Sequence of chain 1.F:
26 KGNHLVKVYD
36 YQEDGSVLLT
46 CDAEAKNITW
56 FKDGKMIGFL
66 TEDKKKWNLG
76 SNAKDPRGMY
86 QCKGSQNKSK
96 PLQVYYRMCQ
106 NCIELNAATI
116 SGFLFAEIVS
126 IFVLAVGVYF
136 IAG

Sequence of chain 1.H:
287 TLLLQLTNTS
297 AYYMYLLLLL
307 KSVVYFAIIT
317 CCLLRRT

Binding-site contacts:
Ligand atom C27 contacts residue ASN300 of chain 1.G at 3.9 Å.
Ligand atom C7 contacts residue PHE135 of chain 1.F at 3.4 Å (hydrophobic).
Ligand atom C15 contacts residue PHE135 of chain 1.F at 4.1 Å (hydrophobic).
Ligand atom C27 contacts residue VAL297 of chain 1.G at 3.8 Å (hydrophobic).
Ligand atom C23 contacts residue TYR311 of chain 1.H at 4.2 Å (hydrophobic).
Ligand atom C6 contacts residue PHE135 of chain 1.F at 3.9 Å (hydrophobic).
Ligand atom C21 contacts residue ALA301 of chain 1.G at 3.5 Å (hydrophobic).
Ligand atom C1 contacts residue ALA308 of chain 1.G at 4.3 Å (hydrophobic).
Ligand atom C23 contacts residue VAL128 of chain 1.F at 4.0 Å (hydrophobic).
Ligand atom C11 contacts residue LEU51 of chain 1.B at 3.9 Å (hydrophobic).
Ligand atom C18 contacts residue ALA48 of chain 1.B at 3.5 Å (hydrophobic).
Ligand atom C2 contacts residue PHE55 of chain 1.B at 3.4 Å (hydrophobic).
Ligand atom C12 contacts residue LEU51 of chain 1.B at 4.2 Å (hydrophobic).
Ligand atom C26 contacts residue VAL297 of chain 1.G at 4.4 Å (hydrophobic).
Ligand atom C25 contacts residue VAL128 of chain 1.F at 4.4 Å (hydrophobic).
Ligand atom C24 contacts residue TYR311 of chain 1.H at 3.8 Å (hydrophobic).
Ligand atom C26 contacts residue VAL128 of chain 1.F at 3.9 Å (hydrophobic).
Ligand atom O1 contacts residue PHE55 of chain 1.B at 3.4 Å.
Ligand atom C27 contacts residue TYR311 of chain 1.H at 4.4 Å (hydrophobic).
Ligand atom C15 contacts residue VAL131 of chain 1.F at 3.9 Å (hydrophobic).
Ligand atom C27 contacts residue ALA301 of chain 1.G at 4.0 Å (hydrophobic).
Ligand atom C3 contacts residue PHE55 of chain 1.B at 4.0 Å (hydrophobic).
Ligand atom C25 contacts residue TYR311 of chain 1.H at 4.5 Å (hydrophobic).
Ligand atom C12 contacts residue THR304 of chain 1.G at 4.1 Å.
Ligand atom C24 contacts residue VAL128 of chain 1.F at 3.5 Å (hydrophobic).
Ligand atom C19 contacts residue ARG52 of chain 1.B at 3.4 Å.
Ligand atom C25 contacts residue VAL297 of chain 1.G at 4.5 Å (hydrophobic).
Ligand atom C16 contacts residue VAL131 of chain 1.F at 3.8 Å (hydrophobic).
Ligand atom C23 contacts residue GLY132 of chain 1.F at 4.2 Å.
Ligand atom C24 contacts residue LEU129 of chain 1.F at 4.4 Å (hydrophobic).
Ligand atom C19 contacts residue ALA48 of chain 1.B at 4.1 Å (hydrophobic).
Ligand atom C16 contacts residue GLY132 of chain 1.F at 3.9 Å.
Ligand atom C22 contacts residue VAL128 of chain 1.F at 4.0 Å (hydrophobic).
Ligand atom C19 contacts residue LEU51 of chain 1.B at 3.6 Å (hydrophobic).
Ligand atom C1 contacts residue PHE55 of chain 1.B at 4.4 Å (hydrophobic).
Ligand atom C26 contacts residue LEU129 of chain 1.F at 3.6 Å (hydrophobic).

Sequence of chain 1.B:
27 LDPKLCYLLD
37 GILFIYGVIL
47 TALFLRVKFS

This small molecule binds to this protein.
Small molecule (SMILES): CC(C)CCC[C@@H](C)[C@H]1CC[C@H]2[C@@H]3CC=C4C[C@@H](O)CC[C@]4(C)[C@H]3CC[C@]12C

Sequence of chain 1.G:
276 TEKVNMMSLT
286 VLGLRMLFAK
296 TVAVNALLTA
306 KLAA